Sequence of chain 1.C:
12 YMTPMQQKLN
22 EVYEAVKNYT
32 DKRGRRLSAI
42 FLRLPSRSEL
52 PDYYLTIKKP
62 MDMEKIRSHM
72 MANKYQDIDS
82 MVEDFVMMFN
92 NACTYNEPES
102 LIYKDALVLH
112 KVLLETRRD

The protein below binds the small molecule below.
Small molecule (SMILES): CCC(CC)Cc1ccn2c1[nH]c(=O)c1c(Cl)cccc12

Binding-site contacts:
Ligand atom O contacts residue ALA93 of chain 1.C at 3.2 Å.
Ligand atom C10 contacts residue ILE41 of chain 1.C at 3.2 Å (hydrophobic).
Ligand atom C16 contacts residue ILE103 of chain 1.C at 3.5 Å (hydrophobic).
Ligand atom C3 contacts residue ASN97 of chain 1.C at 3.7 Å.
Ligand atom C2 contacts residue ASN97 of chain 1.C at 3.9 Å.
Ligand atom C8 contacts residue PRO46 of chain 1.C at 4.0 Å (hydrophobic).
Ligand atom C contacts residue LEU51 of chain 1.C at 3.8 Å (hydrophobic).
Ligand atom C15 contacts residue ILE103 of chain 1.C at 3.8 Å (hydrophobic).
Ligand atom C5 contacts residue ASN97 of chain 1.C at 3.4 Å.
Ligand atom C6 contacts residue ILE103 of chain 1.C at 3.9 Å (hydrophobic).
Ligand atom CL contacts residue ALA93 of chain 1.C at 3.7 Å.
Ligand atom C11 contacts residue ASP63 of chain 1.C at 3.9 Å.
Ligand atom C10 contacts residue ARG44 of chain 1.C at 3.6 Å.
Ligand atom C10 contacts residue LEU45 of chain 1.C at 3.6 Å (hydrophobic).
Ligand atom N1 contacts residue ILE103 of chain 1.C at 3.5 Å.
Ligand atom C9 contacts residue ILE41 of chain 1.C at 3.9 Å (hydrophobic).
Ligand atom C11 contacts residue LEU45 of chain 1.C at 3.7 Å (hydrophobic).
Ligand atom C12 contacts residue MET62 of chain 1.C at 3.5 Å (hydrophobic).
Ligand atom C14 contacts residue LEU45 of chain 1.C at 3.5 Å (hydrophobic).
Ligand atom C9 contacts residue LEU45 of chain 1.C at 3.5 Å (hydrophobic).
Ligand atom CL contacts residue MET89 of chain 1.C at 3.1 Å.
Ligand atom C1 contacts residue ASN97 of chain 1.C at 3.8 Å.
Ligand atom C15 contacts residue TYR54 of chain 1.C at 3.4 Å (hydrophobic).
Ligand atom C4 contacts residue ILE41 of chain 1.C at 3.6 Å (hydrophobic).
Ligand atom C14 contacts residue TYR54 of chain 1.C at 3.8 Å (hydrophobic).
Ligand atom C12 contacts residue LEU45 of chain 1.C at 3.7 Å (hydrophobic).
Ligand atom N1 contacts residue ASN97 of chain 1.C at 3.2 Å (h-bond).
Ligand atom C11 contacts residue ILE41 of chain 1.C at 3.7 Å (hydrophobic).
Ligand atom C13 contacts residue TYR54 of chain 1.C at 3.7 Å (hydrophobic).
Ligand atom C contacts residue TYR96 of chain 1.C at 3.9 Å (hydrophobic).
Ligand atom C8 contacts residue ILE41 of chain 1.C at 3.8 Å (hydrophobic).
Ligand atom C15 contacts residue ASN97 of chain 1.C at 3.7 Å.
Ligand atom N1 contacts residue TYR54 of chain 1.C at 3.8 Å.
Ligand atom C11 contacts residue PHE42 of chain 1.C at 3.6 Å (hydrophobic).
Ligand atom O contacts residue ASN97 of chain 1.C at 3.5 Å (h-bond).
Ligand atom C4 contacts residue ILE103 of chain 1.C at 3.9 Å (hydrophobic).
Ligand atom N contacts residue ILE103 of chain 1.C at 3.8 Å.
Ligand atom C13 contacts residue LEU45 of chain 1.C at 3.7 Å (hydrophobic).
Ligand atom CL contacts residue TYR54 of chain 1.C at 3.3 Å.
Ligand atom O contacts residue TYR54 of chain 1.C at 2.7 Å (h-bond).